Binding-site contacts:
Ligand atom O contacts residue VAL48 of chain 2.A at 3.5 Å.
Ligand atom N contacts residue THR49 of chain 2.A at 3.1 Å (h-bond).
Ligand atom NH1 contacts residue THR49 of chain 2.A at 3.5 Å.
Ligand atom CG2 contacts residue ALA41 of chain 2.A at 3.4 Å (hydrophobic).
Ligand atom O contacts residue PHE38 of chain 2.A at 3.4 Å.
Ligand atom CB contacts residue PHE38 of chain 2.A at 3.5 Å (hydrophobic).
Ligand atom CD contacts residue GLU14 of chain 2.A at 3.5 Å.
Ligand atom O contacts residue THR15 of chain 2.A at 3.2 Å.
Ligand atom CB contacts residue ARG8 of chain 4.B at 3.5 Å.
Ligand atom CD contacts residue THR49 of chain 2.A at 3.0 Å.
Ligand atom CB contacts residue ALA47 of chain 2.A at 3.6 Å (hydrophobic).
Ligand atom CE contacts residue LEU154 of chain 4.A at 3.3 Å (hydrophobic).
Ligand atom O contacts residue SER39 of chain 2.A at 2.8 Å (h-bond).
Ligand atom CB contacts residue THR49 of chain 2.A at 3.4 Å.
Ligand atom CB contacts residue VAL37 of chain 2.A at 3.7 Å (hydrophobic).
Ligand atom N contacts residue ASN149 of chain 4.A at 3.5 Å (h-bond).
Ligand atom O contacts residue MET16 of chain 2.A at 3.0 Å (h-bond).
Ligand atom NH2 contacts residue GLU42 of chain 2.A at 2.5 Å.
Ligand atom C contacts residue HIS153 of chain 4.A at 3.7 Å.
Ligand atom O contacts residue THR49 of chain 2.A at 3.0 Å (h-bond).
Ligand atom O contacts residue THR49 of chain 2.A at 2.9 Å (h-bond).
Ligand atom CG contacts residue THR49 of chain 2.A at 3.6 Å.
Ligand atom C contacts residue THR49 of chain 2.A at 3.6 Å.
Ligand atom CB contacts residue HIS153 of chain 4.A at 3.7 Å.
Ligand atom CG contacts residue ARG8 of chain 4.B at 3.4 Å.
Ligand atom N contacts residue SER39 of chain 2.A at 3.1 Å (h-bond).
Ligand atom CD contacts residue GLU14 of chain 2.A at 3.7 Å.
Ligand atom NH1 contacts residue ALA41 of chain 2.A at 3.6 Å.
Ligand atom CB contacts residue GLN45 of chain 2.A at 3.5 Å.
Ligand atom CE contacts residue MET81 of chain 2.A at 3.4 Å (hydrophobic).
Ligand atom CE contacts residue GLY80 of chain 2.A at 3.4 Å.
Ligand atom O contacts residue GLN150 of chain 4.A at 3.4 Å.
Ligand atom CA contacts residue SER39 of chain 2.A at 3.5 Å.
Ligand atom NE contacts residue GLU14 of chain 2.A at 2.9 Å (salt-bridge).
Ligand atom O contacts residue HIS153 of chain 4.A at 3.2 Å (h-bond).
Ligand atom CD contacts residue ASN70 of chain 2.A at 3.5 Å.
Ligand atom NH1 contacts residue HIS153 of chain 2.A at 3.3 Å.
Ligand atom CA contacts residue THR49 of chain 2.A at 3.6 Å.
Ligand atom CD contacts residue THR49 of chain 2.A at 3.7 Å.
Ligand atom NH1 contacts residue ARG8 of chain 4.B at 3.5 Å.

A protein and the small-molecule ligand that binds it are described below.
Small molecule (SMILES): CC[C@H](C)[C@H](NC(=O)[C@@H](NC(=O)[C@@H]1CCCN1C(=O)[C@H](CCCN=C(N)N)NC(=O)[C@H](CCCN=C(N)N)NC(=O)[C@@H]1CCCN1)C(C)C)C(=O)N[C@@H](CCSC)C(=O)N[C@@H](CCCN=C(N)N)C(N)=O

Sequence of chain 4.B:
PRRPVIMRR

Sequence of chain 4.A:
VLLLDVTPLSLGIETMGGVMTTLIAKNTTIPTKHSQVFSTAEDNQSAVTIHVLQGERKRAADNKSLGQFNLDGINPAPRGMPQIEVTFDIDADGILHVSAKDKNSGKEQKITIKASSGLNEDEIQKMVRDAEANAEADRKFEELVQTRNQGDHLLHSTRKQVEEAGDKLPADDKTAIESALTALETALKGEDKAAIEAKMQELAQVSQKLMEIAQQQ

Sequence of chain 2.A:
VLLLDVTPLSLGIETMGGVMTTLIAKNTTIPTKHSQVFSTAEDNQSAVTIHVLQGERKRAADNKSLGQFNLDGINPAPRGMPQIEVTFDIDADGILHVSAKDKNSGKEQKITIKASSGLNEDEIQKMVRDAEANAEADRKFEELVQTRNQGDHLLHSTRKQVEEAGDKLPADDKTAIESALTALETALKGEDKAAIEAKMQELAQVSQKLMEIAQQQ